A small-molecule ligand and the protein it binds are described below.
Small molecule (SMILES): NCC(=O)O

Binding-site contacts:
Ligand atom N contacts residue GLU235 of chain 2.B at 3.3 Å (salt-bridge).
Ligand atom C contacts residue GLU235 of chain 2.B at 3.7 Å.
Ligand atom CA contacts residue LYS272 of chain 2.B at 4.0 Å.
Ligand atom OXT contacts residue LYS272 of chain 2.B at 3.9 Å.
Ligand atom CA contacts residue SER237 of chain 2.B at 3.6 Å.
Ligand atom OXT contacts residue SER237 of chain 2.B at 4.0 Å.
Ligand atom O contacts residue GLU235 of chain 2.B at 3.2 Å (salt-bridge).
Ligand atom C contacts residue SER237 of chain 2.B at 3.7 Å.
Ligand atom CA contacts residue ALA236 of chain 2.B at 3.3 Å (hydrophobic).
Ligand atom OXT contacts residue ASP238 of chain 2.B at 3.6 Å (salt-bridge).
Ligand atom O contacts residue SER237 of chain 2.B at 4.1 Å.
Ligand atom O contacts residue LYS272 of chain 2.B at 2.8 Å (salt-bridge).
Ligand atom CA contacts residue ARG204 of chain 2.B at 3.8 Å.
Ligand atom CA contacts residue GLU235 of chain 2.B at 3.3 Å.
Ligand atom C contacts residue ASP238 of chain 2.B at 4.4 Å.
Ligand atom C contacts residue LYS272 of chain 2.B at 3.3 Å.
Ligand atom N contacts residue ALA236 of chain 2.B at 3.8 Å.

Sequence of chain 2.B:
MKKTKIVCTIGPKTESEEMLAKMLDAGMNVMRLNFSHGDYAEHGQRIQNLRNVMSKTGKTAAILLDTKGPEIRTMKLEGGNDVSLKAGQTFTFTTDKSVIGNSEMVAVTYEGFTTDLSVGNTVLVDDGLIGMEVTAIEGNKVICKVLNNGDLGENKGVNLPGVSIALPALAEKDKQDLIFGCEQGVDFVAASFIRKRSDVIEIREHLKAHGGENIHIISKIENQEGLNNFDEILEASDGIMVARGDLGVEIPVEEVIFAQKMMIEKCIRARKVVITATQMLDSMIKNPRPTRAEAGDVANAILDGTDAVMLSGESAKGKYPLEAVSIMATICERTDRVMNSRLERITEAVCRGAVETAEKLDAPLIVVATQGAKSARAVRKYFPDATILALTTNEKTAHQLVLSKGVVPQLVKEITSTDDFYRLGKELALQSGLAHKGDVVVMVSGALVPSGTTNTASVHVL